Sequence of chain 1.RD:
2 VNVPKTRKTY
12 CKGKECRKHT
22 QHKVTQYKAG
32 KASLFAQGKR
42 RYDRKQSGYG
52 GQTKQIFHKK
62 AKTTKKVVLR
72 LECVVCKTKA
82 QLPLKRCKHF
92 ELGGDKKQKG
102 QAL

Binding-site contacts:
Ligand atom C19 contacts residue LYS55 of chain 1.RD at 3.8 Å.
Ligand atom C37 contacts residue PHE58 of chain 1.RD at 3.5 Å (hydrophobic).
Ligand atom C24 contacts residue TYR43 of chain 1.RD at 4.1 Å (hydrophobic).
Ligand atom C18 contacts residue GLN56 of chain 1.RD at 3.5 Å.
Ligand atom C38 contacts residue ILE57 of chain 1.RD at 3.7 Å (hydrophobic).
Ligand atom C27 contacts residue TYR43 of chain 1.RD at 4.1 Å (hydrophobic).
Ligand atom O8 contacts residue LYS40 of chain 1.RD at 3.0 Å (salt-bridge).
Ligand atom C36 contacts residue GLN56 of chain 1.RD at 4.3 Å.
Ligand atom C18 contacts residue LYS55 of chain 1.RD at 4.4 Å.
Ligand atom O2 contacts residue PHE58 of chain 1.RD at 4.3 Å.
Ligand atom C30 contacts residue TYR43 of chain 1.RD at 4.2 Å (hydrophobic).
Ligand atom O3 contacts residue GLN56 of chain 1.RD at 3.7 Å.
Ligand atom C39 contacts residue ILE57 of chain 1.RD at 3.9 Å (hydrophobic).
Ligand atom C37 contacts residue GLN56 of chain 1.RD at 3.4 Å.
Ligand atom O12 contacts residue GLN56 of chain 1.RD at 4.1 Å.
Ligand atom O13 contacts residue ILE57 of chain 1.RD at 4.2 Å.
Ligand atom O13 contacts residue PHE58 of chain 1.RD at 3.7 Å.
Ligand atom O5 contacts residue TYR43 of chain 1.RD at 3.4 Å.
Ligand atom O5 contacts residue LYS55 of chain 1.RD at 3.6 Å.
Ligand atom C16 contacts residue GLN56 of chain 1.RD at 3.6 Å.
Ligand atom O10 contacts residue TYR43 of chain 1.RD at 3.5 Å.
Ligand atom C20 contacts residue GLN56 of chain 1.RD at 4.4 Å.
Ligand atom C17 contacts residue GLN56 of chain 1.RD at 3.8 Å.
Ligand atom C37 contacts residue ILE57 of chain 1.RD at 3.9 Å (hydrophobic).
Ligand atom C28 contacts residue TYR43 of chain 1.RD at 3.7 Å (hydrophobic).
Ligand atom C26 contacts residue TYR43 of chain 1.RD at 3.6 Å (hydrophobic).
Ligand atom C19 contacts residue GLN56 of chain 1.RD at 4.2 Å.
Ligand atom C29 contacts residue LYS40 of chain 1.RD at 3.8 Å.
Ligand atom C23 contacts residue LYS55 of chain 1.RD at 4.5 Å.
Ligand atom O9 contacts residue TYR43 of chain 1.RD at 4.4 Å.
Ligand atom O8 contacts residue TYR43 of chain 1.RD at 4.0 Å.
Ligand atom C15 contacts residue GLN56 of chain 1.RD at 4.1 Å.
Ligand atom O7 contacts residue TYR43 of chain 1.RD at 4.4 Å.
Ligand atom C35 contacts residue ILE57 of chain 1.RD at 4.0 Å (hydrophobic).
Ligand atom O15 contacts residue PHE58 of chain 1.RD at 4.3 Å.
Ligand atom O15 contacts residue ILE57 of chain 1.RD at 3.3 Å.
Ligand atom O11 contacts residue TYR43 of chain 1.RD at 4.0 Å.
Ligand atom C25 contacts residue TYR43 of chain 1.RD at 4.2 Å (hydrophobic).
Ligand atom C35 contacts residue PHE58 of chain 1.RD at 4.2 Å (hydrophobic).
Ligand atom C27 contacts residue LYS40 of chain 1.RD at 4.4 Å.

A small-molecule ligand and the protein it binds are described below.
Small molecule (SMILES): CC(=O)O[C@@H]1[C@@H](O)[C@H](O[C@H]2[C@H](OC(=O)[C@H]3CC[C@@H]4[C@H](C3)O[C@@]3(C[C@H](OC(=O)/C=C/c5ccccc5)[C@H](C)CO3)[C@]43CO3)O[C@H](C)[C@@H](O)[C@@H]2OC(C)=O)O[C@H](C)[C@H]1O